Sequence of chain 1.A:
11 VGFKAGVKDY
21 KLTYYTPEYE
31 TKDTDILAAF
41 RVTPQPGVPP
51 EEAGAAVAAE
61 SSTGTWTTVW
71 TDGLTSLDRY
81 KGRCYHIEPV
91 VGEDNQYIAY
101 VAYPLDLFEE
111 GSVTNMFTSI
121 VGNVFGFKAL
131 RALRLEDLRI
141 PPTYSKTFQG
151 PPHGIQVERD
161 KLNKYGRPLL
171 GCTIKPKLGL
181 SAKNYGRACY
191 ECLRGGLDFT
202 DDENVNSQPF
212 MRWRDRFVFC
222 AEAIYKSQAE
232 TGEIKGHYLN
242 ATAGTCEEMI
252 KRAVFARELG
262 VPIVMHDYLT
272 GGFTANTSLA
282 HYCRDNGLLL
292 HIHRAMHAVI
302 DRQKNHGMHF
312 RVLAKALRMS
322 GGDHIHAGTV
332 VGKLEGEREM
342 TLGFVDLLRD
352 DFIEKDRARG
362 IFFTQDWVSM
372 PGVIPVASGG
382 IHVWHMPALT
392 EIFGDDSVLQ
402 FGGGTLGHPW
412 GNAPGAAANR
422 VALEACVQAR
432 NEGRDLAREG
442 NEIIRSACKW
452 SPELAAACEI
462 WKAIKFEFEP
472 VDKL

Binding-site contacts:
Ligand atom O2P contacts residue GLY380 of chain 1.C at 3.3 Å.
Ligand atom O6 contacts residue GLU204 of chain 1.C at 3.1 Å (salt-bridge).
Ligand atom O2 contacts residue THR173 of chain 1.C at 2.8 Å (h-bond).
Ligand atom O1 contacts residue LYS175 of chain 1.C at 3.2 Å (salt-bridge).
Ligand atom O2P contacts residue TRP66 of chain 1.A at 3.3 Å.
Ligand atom O6 contacts residue LYS177 of chain 1.C at 2.8 Å (salt-bridge).
Ligand atom O2 contacts residue ASP203 of chain 1.C at 3.3 Å (salt-bridge).
Ligand atom C3 contacts residue KCX201 of chain 1.C at 3.1 Å.
Ligand atom O3 contacts residue GLU204 of chain 1.C at 2.9 Å (salt-bridge).
Ligand atom C contacts residue MG1 of chain 1.N at 2.8 Å.
Ligand atom O6 contacts residue ASN123 of chain 1.A at 3.0 Å (h-bond).
Ligand atom O3 contacts residue HIS294 of chain 1.C at 2.9 Å (h-bond).
Ligand atom O3 contacts residue MG1 of chain 1.N at 2.1 Å.
Ligand atom C2 contacts residue MG1 of chain 1.N at 2.8 Å.
Ligand atom O3P contacts residue GLY404 of chain 1.C at 2.8 Å (h-bond).
Ligand atom O4P contacts residue HIS327 of chain 1.C at 2.7 Å (h-bond).
Ligand atom C contacts residue ASN123 of chain 1.A at 3.5 Å.
Ligand atom O3P contacts residue THR65 of chain 1.A at 2.6 Å (h-bond).
Ligand atom O2P contacts residue GLY381 of chain 1.C at 2.8 Å (h-bond).
Ligand atom O6 contacts residue LYS175 of chain 1.C at 3.2 Å (salt-bridge).
Ligand atom O7 contacts residue GLU60 of chain 1.A at 3.4 Å (salt-bridge).
Ligand atom O3 contacts residue KCX201 of chain 1.C at 2.5 Å (h-bond).
Ligand atom O2 contacts residue MG1 of chain 1.N at 2.2 Å.
Ligand atom O2 contacts residue KCX201 of chain 1.C at 3.1 Å (h-bond).
Ligand atom C3 contacts residue MG1 of chain 1.N at 3.0 Å.
Ligand atom P1 contacts residue THR65 of chain 1.A at 3.4 Å.
Ligand atom O7 contacts residue LYS334 of chain 1.C at 2.9 Å (salt-bridge).
Ligand atom O4P contacts residue SER379 of chain 1.C at 3.3 Å (h-bond).
Ligand atom O6 contacts residue ASP203 of chain 1.C at 3.0 Å (salt-bridge).
Ligand atom O1P contacts residue GLY403 of chain 1.C at 2.9 Å (h-bond).
Ligand atom O2P contacts residue LYS334 of chain 1.C at 2.8 Å (salt-bridge).
Ligand atom O4 contacts residue SER379 of chain 1.C at 2.9 Å (h-bond).
Ligand atom O2 contacts residue LYS175 of chain 1.C at 3.0 Å (salt-bridge).
Ligand atom O2P contacts residue THR65 of chain 1.A at 3.4 Å (h-bond).
Ligand atom C contacts residue LYS175 of chain 1.C at 3.4 Å.
Ligand atom O3P contacts residue LYS175 of chain 1.C at 3.3 Å.
Ligand atom O4 contacts residue GLY380 of chain 1.C at 3.4 Å (h-bond).
Ligand atom O5P contacts residue ARG295 of chain 1.C at 2.8 Å (salt-bridge).
Ligand atom O6P contacts residue ARG295 of chain 1.C at 2.9 Å (salt-bridge).
Ligand atom O6 contacts residue MG1 of chain 1.N at 2.0 Å.

A protein and the small-molecule ligand that binds it are described below.
Small molecule (SMILES): O=C(O)[C@@](O)(COP(=O)(O)O)[C@H](O)[C@H](O)COP(=O)(O)O

Sequence of chain 1.C:
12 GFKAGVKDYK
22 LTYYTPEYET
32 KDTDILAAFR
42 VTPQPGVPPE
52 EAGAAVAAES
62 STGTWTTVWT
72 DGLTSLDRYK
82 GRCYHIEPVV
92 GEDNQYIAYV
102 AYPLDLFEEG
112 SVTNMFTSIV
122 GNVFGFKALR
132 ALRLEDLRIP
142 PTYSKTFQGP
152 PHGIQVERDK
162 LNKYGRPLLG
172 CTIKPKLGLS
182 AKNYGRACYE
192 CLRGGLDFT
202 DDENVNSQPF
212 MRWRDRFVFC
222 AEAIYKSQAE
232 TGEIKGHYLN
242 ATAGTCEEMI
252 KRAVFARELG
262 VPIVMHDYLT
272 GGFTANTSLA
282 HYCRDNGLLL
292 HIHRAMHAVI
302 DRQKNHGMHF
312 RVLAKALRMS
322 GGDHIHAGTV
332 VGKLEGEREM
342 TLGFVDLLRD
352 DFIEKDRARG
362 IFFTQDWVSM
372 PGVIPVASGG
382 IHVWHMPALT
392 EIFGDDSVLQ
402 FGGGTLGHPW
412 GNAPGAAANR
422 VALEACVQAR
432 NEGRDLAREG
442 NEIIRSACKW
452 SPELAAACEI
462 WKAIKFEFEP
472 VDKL